Binding-site contacts:
Ligand atom C13 contacts residue HEM1 of chain 1.C at 3.4 Å.
Ligand atom C07 contacts residue HEM1 of chain 1.C at 3.7 Å.
Ligand atom N02 contacts residue HEM1 of chain 1.C at 3.3 Å.
Ligand atom C13 contacts residue VAL271 of chain 1.A at 3.7 Å (hydrophobic).
Ligand atom C02 contacts residue PRO269 of chain 1.A at 3.8 Å (hydrophobic).
Ligand atom F13 contacts residue MET274 of chain 1.A at 2.6 Å.
Ligand atom C13 contacts residue MET274 of chain 1.A at 3.9 Å (hydrophobic).
Ligand atom N02 contacts residue TYR292 of chain 1.A at 3.7 Å.
Ligand atom C06 contacts residue GLU296 of chain 1.A at 3.6 Å.
Ligand atom F12 contacts residue PHE288 of chain 1.A at 3.9 Å.
Ligand atom F13 contacts residue VAL271 of chain 1.A at 3.6 Å.
Ligand atom C08 contacts residue GLU296 of chain 1.A at 3.6 Å.
Ligand atom C12 contacts residue VAL271 of chain 1.A at 3.4 Å (hydrophobic).
Ligand atom C03 contacts residue HEM1 of chain 1.C at 3.4 Å.
Ligand atom N02 contacts residue TRP291 of chain 1.A at 2.8 Å (h-bond).
Ligand atom N02 contacts residue GLU296 of chain 1.A at 2.8 Å (salt-bridge).
Ligand atom F13 contacts residue HEM1 of chain 1.C at 3.1 Å.
Ligand atom C02 contacts residue HEM1 of chain 1.C at 3.6 Å.
Ligand atom F12 contacts residue HEM1 of chain 1.C at 3.1 Å.
Ligand atom C11 contacts residue HEM1 of chain 1.C at 3.6 Å.
Ligand atom C02 contacts residue GLU296 of chain 1.A at 3.6 Å.
Ligand atom C04 contacts residue PRO269 of chain 1.A at 3.9 Å (hydrophobic).
Ligand atom C18 contacts residue TYR410 of chain 1.A at 3.6 Å (hydrophobic).
Ligand atom C02 contacts residue TRP291 of chain 1.A at 3.8 Å (hydrophobic).
Ligand atom C09 contacts residue HEM1 of chain 1.C at 3.5 Å.
Ligand atom C16 contacts residue HEM1 of chain 1.C at 3.0 Å.
Ligand atom C08 contacts residue VAL271 of chain 1.A at 3.8 Å (hydrophobic).
Ligand atom C07 contacts residue PRO269 of chain 1.A at 3.7 Å (hydrophobic).
Ligand atom N01 contacts residue GLU296 of chain 1.A at 2.7 Å (salt-bridge).
Ligand atom C07 contacts residue SER289 of chain 1.A at 3.7 Å.
Ligand atom N02 contacts residue PRO269 of chain 1.A at 3.9 Å.
Ligand atom F12 contacts residue VAL271 of chain 1.A at 3.5 Å.
Ligand atom C11 contacts residue VAL271 of chain 1.A at 3.7 Å (hydrophobic).
Ligand atom C21 contacts residue MET40 of chain 1.A at 3.5 Å (hydrophobic).
Ligand atom C07 contacts residue GLY290 of chain 1.A at 3.5 Å.
Ligand atom C12 contacts residue HEM1 of chain 1.C at 3.8 Å.
Ligand atom C07 contacts residue PHE288 of chain 1.A at 3.6 Å (hydrophobic).
Ligand atom C03 contacts residue PRO269 of chain 1.A at 3.7 Å (hydrophobic).
Ligand atom C21 contacts residue TRP382 of chain 1.A at 3.8 Å (hydrophobic).
Ligand atom C05 contacts residue VAL271 of chain 1.A at 3.6 Å (hydrophobic).

Sequence of chain 1.A:
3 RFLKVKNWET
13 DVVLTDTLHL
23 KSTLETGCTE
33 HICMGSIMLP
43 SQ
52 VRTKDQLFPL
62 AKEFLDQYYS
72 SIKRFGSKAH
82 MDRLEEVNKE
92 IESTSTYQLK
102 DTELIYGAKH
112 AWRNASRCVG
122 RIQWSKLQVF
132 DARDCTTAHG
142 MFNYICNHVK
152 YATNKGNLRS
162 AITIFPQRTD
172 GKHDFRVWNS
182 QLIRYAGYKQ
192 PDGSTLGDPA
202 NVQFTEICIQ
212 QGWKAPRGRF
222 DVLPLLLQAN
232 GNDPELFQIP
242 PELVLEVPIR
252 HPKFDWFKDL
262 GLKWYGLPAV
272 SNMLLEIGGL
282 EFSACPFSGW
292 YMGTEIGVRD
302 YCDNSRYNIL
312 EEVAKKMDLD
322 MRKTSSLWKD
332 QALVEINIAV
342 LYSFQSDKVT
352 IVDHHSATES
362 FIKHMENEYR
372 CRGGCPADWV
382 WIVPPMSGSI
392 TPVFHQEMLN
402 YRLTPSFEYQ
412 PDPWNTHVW

A protein and the small-molecule ligand that binds it are described below.
Small molecule (SMILES): Cc1cc(N)nc(CCc2cc(CCN(C)C)cc(F)c2F)c1